The protein below binds the small molecule below.
Small molecule (SMILES): Nc1ccn([C@H]2C[C@H](O[P](=O)(O)OC[C@H]3O[C@@H](n4ccc(N)nc4=O)C[C@@H]3O[P](=O)(O)OC[C@H]3O[C@@H](n4cnc5c(=O)nc(N)[nH]c54)C[C@@H]3O)[C@@H](CO[P](=O)(O)O[C@H]3C[C@H](n4cnc5c(=O)nc(N)[nH]c54)O[C@@H]3COP(=O)(O)O)O2)c(=O)n1

Sequence of chain 1.A:
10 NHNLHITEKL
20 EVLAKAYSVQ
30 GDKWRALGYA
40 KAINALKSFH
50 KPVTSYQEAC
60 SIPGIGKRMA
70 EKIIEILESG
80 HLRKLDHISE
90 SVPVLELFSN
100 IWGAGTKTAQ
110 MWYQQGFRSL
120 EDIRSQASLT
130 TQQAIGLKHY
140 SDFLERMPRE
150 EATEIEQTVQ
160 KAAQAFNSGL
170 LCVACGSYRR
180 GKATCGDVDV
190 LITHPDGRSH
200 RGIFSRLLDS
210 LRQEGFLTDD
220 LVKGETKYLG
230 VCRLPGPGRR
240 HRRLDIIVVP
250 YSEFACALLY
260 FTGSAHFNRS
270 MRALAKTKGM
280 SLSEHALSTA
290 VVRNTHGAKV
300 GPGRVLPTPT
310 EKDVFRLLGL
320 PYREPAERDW

Binding-site contacts:
Ligand atom OP1 contacts residue TYR26 of chain 1.A at 2.7 Å (h-bond).
Ligand atom O3' contacts residue GLY63 of chain 1.A at 3.3 Å.
Ligand atom O6 contacts residue TRP33 of chain 1.A at 3.5 Å.
Ligand atom P contacts residue GLY63 of chain 1.A at 3.6 Å.
Ligand atom OP1 contacts residue PRO62 of chain 1.A at 3.4 Å.
Ligand atom N3 contacts residue TRP33 of chain 1.A at 3.2 Å (h-bond).
Ligand atom OP1 contacts residue GLY63 of chain 1.A at 2.7 Å (h-bond).
Ligand atom O4' contacts residue ARG34 of chain 1.A at 3.4 Å.
Ligand atom N1 contacts residue TRP33 of chain 1.A at 3.5 Å (h-bond).
Ligand atom C5' contacts residue GLY65 of chain 1.A at 3.6 Å.
Ligand atom C1' contacts residue ARG34 of chain 1.A at 3.8 Å.
Ligand atom C6 contacts residue TRP33 of chain 1.A at 3.7 Å (hydrophobic).
Ligand atom C5 contacts residue TRP33 of chain 1.A at 3.8 Å (hydrophobic).
Ligand atom O4' contacts residue TYR38 of chain 1.A at 3.6 Å.
Ligand atom C2 contacts residue TRP33 of chain 1.A at 3.2 Å (hydrophobic).
Ligand atom OP2 contacts residue ILE64 of chain 1.A at 3.6 Å.
Ligand atom C4' contacts residue GLY63 of chain 1.A at 3.3 Å.
Ligand atom C8 contacts residue ARG34 of chain 1.A at 3.7 Å.
Ligand atom OP1 contacts residue GLY65 of chain 1.A at 2.8 Å (h-bond).
Ligand atom P contacts residue LYS71 of chain 1.A at 3.6 Å.
Ligand atom OP2 contacts residue ARG67 of chain 1.A at 3.7 Å.
Ligand atom C4 contacts residue TRP33 of chain 1.A at 3.5 Å (hydrophobic).
Ligand atom O3' contacts residue MET68 of chain 1.A at 3.6 Å.
Ligand atom N3 contacts residue GLY37 of chain 1.A at 3.2 Å.
Ligand atom OP1 contacts residue ARG67 of chain 1.A at 3.7 Å.
Ligand atom P contacts residue ARG34 of chain 1.A at 3.7 Å.
Ligand atom O5' contacts residue TYR38 of chain 1.A at 3.3 Å (h-bond).
Ligand atom OP1 contacts residue TYR38 of chain 1.A at 2.7 Å (h-bond).
Ligand atom O3' contacts residue ILE64 of chain 1.A at 3.6 Å.
Ligand atom N2 contacts residue TRP33 of chain 1.A at 3.7 Å.
Ligand atom P contacts residue TYR38 of chain 1.A at 3.5 Å.
Ligand atom OP2 contacts residue ARG34 of chain 1.A at 2.5 Å (salt-bridge).
Ligand atom OP3 contacts residue LYS71 of chain 1.A at 2.5 Å (salt-bridge).
Ligand atom OP1 contacts residue NA1 of chain 1.H at 3.0 Å (h-bond).
Ligand atom N9 contacts residue ARG34 of chain 1.A at 3.6 Å.
Ligand atom OP1 contacts residue LYS71 of chain 1.A at 3.6 Å (salt-bridge).
Ligand atom C5' contacts residue GLY63 of chain 1.A at 3.3 Å.
Ligand atom OP3 contacts residue ARG67 of chain 1.A at 3.1 Å (salt-bridge).
Ligand atom OP1 contacts residue MET68 of chain 1.A at 3.0 Å.
Ligand atom C4 contacts residue ARG34 of chain 1.A at 3.8 Å.